Sequence of chain 1.A:
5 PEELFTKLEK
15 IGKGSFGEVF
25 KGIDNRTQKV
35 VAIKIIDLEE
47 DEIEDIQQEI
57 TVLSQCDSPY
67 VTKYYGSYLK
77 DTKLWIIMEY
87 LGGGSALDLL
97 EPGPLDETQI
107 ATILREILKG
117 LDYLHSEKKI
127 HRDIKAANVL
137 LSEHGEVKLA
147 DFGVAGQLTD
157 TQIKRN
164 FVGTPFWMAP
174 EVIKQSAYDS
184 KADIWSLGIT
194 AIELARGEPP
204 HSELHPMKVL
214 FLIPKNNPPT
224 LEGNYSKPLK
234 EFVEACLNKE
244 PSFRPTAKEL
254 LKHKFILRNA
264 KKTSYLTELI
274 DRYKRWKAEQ

Binding-site contacts:
Ligand atom N1 contacts residue GLU85 of chain 1.A at 2.7 Å (salt-bridge).
Ligand atom C15 contacts residue ASP147 of chain 1.A at 3.6 Å.
Ligand atom C26 contacts residue LYS17 of chain 1.A at 3.7 Å.
Ligand atom C3 contacts residue LEU87 of chain 1.A at 3.2 Å (hydrophobic).
Ligand atom C9 contacts residue GLU85 of chain 1.A at 3.8 Å.
Ligand atom C7 contacts residue LEU136 of chain 1.A at 3.3 Å (hydrophobic).
Ligand atom C8 contacts residue LEU87 of chain 1.A at 3.7 Å (hydrophobic).
Ligand atom O5 contacts residue GLU85 of chain 1.A at 3.6 Å.
Ligand atom O4 contacts residue ILE15 of chain 1.A at 3.7 Å.
Ligand atom C14 contacts residue MET84 of chain 1.A at 3.6 Å (hydrophobic).
Ligand atom N1 contacts residue ALA36 of chain 1.A at 3.2 Å.
Ligand atom C8 contacts residue ALA36 of chain 1.A at 3.5 Å (hydrophobic).
Ligand atom C28 contacts residue SER91 of chain 1.A at 3.1 Å.
Ligand atom C4 contacts residue LEU87 of chain 1.A at 3.1 Å (hydrophobic).
Ligand atom C26 contacts residue VAL23 of chain 1.A at 3.7 Å (hydrophobic).
Ligand atom C5 contacts residue ILE15 of chain 1.A at 3.6 Å (hydrophobic).
Ligand atom C3 contacts residue GLY90 of chain 1.A at 3.8 Å.
Ligand atom N3 contacts residue ILE15 of chain 1.A at 3.7 Å.
Ligand atom N4 contacts residue ALA133 of chain 1.A at 3.8 Å.
Ligand atom C20 contacts residue ILE15 of chain 1.A at 3.6 Å (hydrophobic).
Ligand atom C6 contacts residue LEU136 of chain 1.A at 3.5 Å (hydrophobic).
Ligand atom C1 contacts residue ILE15 of chain 1.A at 3.3 Å (hydrophobic).
Ligand atom C14 contacts residue GLU55 of chain 1.A at 3.8 Å.
Ligand atom O4 contacts residue GLY16 of chain 1.A at 3.4 Å.
Ligand atom C8 contacts residue LEU136 of chain 1.A at 3.7 Å (hydrophobic).
Ligand atom C9 contacts residue ALA36 of chain 1.A at 3.8 Å (hydrophobic).
Ligand atom C25 contacts residue ILE15 of chain 1.A at 3.3 Å (hydrophobic).
Ligand atom C27 contacts residue ASN134 of chain 1.A at 3.1 Å.
Ligand atom C28 contacts residue ALA133 of chain 1.A at 3.5 Å (hydrophobic).
Ligand atom C8 contacts residue GLU85 of chain 1.A at 3.5 Å.
Ligand atom C10 contacts residue LEU136 of chain 1.A at 3.5 Å (hydrophobic).
Ligand atom C4 contacts residue ILE15 of chain 1.A at 3.7 Å (hydrophobic).
Ligand atom O5 contacts residue ALA36 of chain 1.A at 3.7 Å.
Ligand atom C14 contacts residue ASP147 of chain 1.A at 3.6 Å.
Ligand atom C13 contacts residue MET84 of chain 1.A at 3.2 Å (hydrophobic).
Ligand atom C27 contacts residue ALA133 of chain 1.A at 3.4 Å (hydrophobic).
Ligand atom O5 contacts residue TYR86 of chain 1.A at 3.4 Å.
Ligand atom C17 contacts residue VAL23 of chain 1.A at 3.6 Å (hydrophobic).
Ligand atom N2 contacts residue VAL23 of chain 1.A at 3.6 Å.
Ligand atom O5 contacts residue LEU87 of chain 1.A at 2.6 Å (h-bond).

The protein below binds the small molecule below.
Small molecule (SMILES): CN[C@@H]1C[C@H]2O[C@@](C)([C@@H]1OC)n1c3ccccc3c3c4c(c5c6ccccc6n2c5c31)C(=O)NC4